Sequence of chain 5.A:
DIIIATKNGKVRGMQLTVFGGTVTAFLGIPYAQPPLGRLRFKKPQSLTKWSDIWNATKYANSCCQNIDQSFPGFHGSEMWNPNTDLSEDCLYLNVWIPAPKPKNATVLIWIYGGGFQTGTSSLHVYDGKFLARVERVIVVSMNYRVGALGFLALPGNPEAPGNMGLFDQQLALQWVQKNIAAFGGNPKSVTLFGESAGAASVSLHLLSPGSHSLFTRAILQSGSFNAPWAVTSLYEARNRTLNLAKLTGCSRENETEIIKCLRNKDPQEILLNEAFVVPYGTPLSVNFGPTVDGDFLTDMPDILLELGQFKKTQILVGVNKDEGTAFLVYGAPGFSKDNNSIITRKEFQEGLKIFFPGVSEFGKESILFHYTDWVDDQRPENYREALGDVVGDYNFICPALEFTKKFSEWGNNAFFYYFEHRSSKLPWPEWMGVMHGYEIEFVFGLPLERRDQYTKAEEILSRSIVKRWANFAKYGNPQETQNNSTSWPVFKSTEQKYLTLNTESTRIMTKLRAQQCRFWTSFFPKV

Binding-site contacts:
Ligand atom O2 contacts residue PRO281 of chain 5.A at 3.9 Å.
Ligand atom O4 contacts residue PHE278 of chain 5.A at 3.8 Å.
Ligand atom C4 contacts residue ASN241 of chain 5.A at 4.2 Å.
Ligand atom O5 contacts residue ASN245 of chain 5.A at 4.3 Å.
Ligand atom C1 contacts residue ASN241 of chain 5.A at 1.4 Å.
Ligand atom O6 contacts residue ASN245 of chain 5.A at 4.4 Å.
Ligand atom O4 contacts residue LEU249 of chain 5.A at 3.8 Å.
Ligand atom C3 contacts residue PRO281 of chain 5.A at 4.4 Å (hydrophobic).
Ligand atom O3 contacts residue VAL280 of chain 5.A at 3.8 Å.
Ligand atom O3 contacts residue PRO281 of chain 5.A at 3.9 Å.
Ligand atom O7 contacts residue ASN241 of chain 5.A at 4.3 Å.
Ligand atom C4 contacts residue PHE278 of chain 5.A at 3.2 Å (hydrophobic).
Ligand atom C3 contacts residue VAL280 of chain 5.A at 4.4 Å (hydrophobic).
Ligand atom C5 contacts residue ASN245 of chain 5.A at 3.8 Å.
Ligand atom C8 contacts residue TYR237 of chain 5.A at 4.1 Å (hydrophobic).
Ligand atom N2 contacts residue TYR237 of chain 5.A at 3.7 Å.
Ligand atom O3 contacts residue PRO281 of chain 5.A at 4.0 Å.
Ligand atom O5 contacts residue ASN245 of chain 5.A at 3.0 Å (h-bond).
Ligand atom C5 contacts residue ASN245 of chain 5.A at 3.9 Å.
Ligand atom C5 contacts residue PHE278 of chain 5.A at 4.4 Å (hydrophobic).
Ligand atom O7 contacts residue PRO281 of chain 5.A at 3.6 Å.
Ligand atom C6 contacts residue ASN245 of chain 5.A at 3.5 Å.
Ligand atom C5 contacts residue PRO281 of chain 5.A at 4.3 Å (hydrophobic).
Ligand atom C6 contacts residue PRO281 of chain 5.A at 4.3 Å (hydrophobic).
Ligand atom N2 contacts residue ASN241 of chain 5.A at 2.8 Å (h-bond).
Ligand atom C6 contacts residue ASN245 of chain 5.A at 3.9 Å.
Ligand atom C6 contacts residue LEU249 of chain 5.A at 3.7 Å (hydrophobic).
Ligand atom C3 contacts residue ASN241 of chain 5.A at 3.7 Å.
Ligand atom C3 contacts residue PHE278 of chain 5.A at 3.5 Å (hydrophobic).
Ligand atom C1 contacts residue ASN245 of chain 5.A at 4.0 Å.
Ligand atom C7 contacts residue ASN241 of chain 5.A at 3.9 Å.
Ligand atom C2 contacts residue PRO281 of chain 5.A at 4.4 Å (hydrophobic).
Ligand atom C7 contacts residue PRO281 of chain 5.A at 4.4 Å (hydrophobic).
Ligand atom C2 contacts residue ASN241 of chain 5.A at 2.4 Å.
Ligand atom C1 contacts residue ASN245 of chain 5.A at 4.1 Å.
Ligand atom C5 contacts residue ASN241 of chain 5.A at 3.6 Å.
Ligand atom C7 contacts residue TYR237 of chain 5.A at 4.3 Å (hydrophobic).
Ligand atom C6 contacts residue LYS248 of chain 5.A at 4.3 Å.
Ligand atom O3 contacts residue PHE278 of chain 5.A at 3.5 Å (h-bond).
Ligand atom O5 contacts residue ASN241 of chain 5.A at 2.4 Å (h-bond).

A small-molecule ligand and the protein it binds are described below.
Small molecule (SMILES): CC(=O)N[C@H]1[C@H](O[C@H]2[C@H](O)[C@@H](NC(C)=O)CO[C@@H]2CO[C@H]2O[C@@H](C)[C@@H](O)[C@@H](O)[C@@H]2O)O[C@H](CO)[C@@H](O)[C@@H]1O